Binding-site contacts:
Ligand atom O6 contacts residue TYR18 of chain 1.A at 2.5 Å (h-bond).
Ligand atom C2 contacts residue ASP72 of chain 1.A at 4.0 Å.
Ligand atom C1 contacts residue ILE60 of chain 1.A at 3.8 Å (hydrophobic).
Ligand atom C2 contacts residue TYR20 of chain 1.A at 4.1 Å (hydrophobic).
Ligand atom O6 contacts residue FMT1 of chain 1.R at 3.0 Å.
Ligand atom C5 contacts residue FMT1 of chain 1.V at 4.1 Å.
Ligand atom C4 contacts residue TRP30 of chain 1.A at 4.1 Å (hydrophobic).
Ligand atom C1 contacts residue TYR18 of chain 1.A at 4.0 Å (hydrophobic).
Ligand atom C2 contacts residue TRP30 of chain 1.A at 3.6 Å (hydrophobic).
Ligand atom C1 contacts residue TRP30 of chain 1.A at 3.6 Å (hydrophobic).
Ligand atom O3 contacts residue TYR20 of chain 1.A at 4.0 Å.
Ligand atom O5 contacts residue FMT1 of chain 1.V at 3.5 Å.
Ligand atom C6 contacts residue TYR18 of chain 1.A at 3.5 Å (hydrophobic).
Ligand atom O2 contacts residue ILE60 of chain 1.A at 3.9 Å.
Ligand atom C2 contacts residue GLN69 of chain 1.A at 3.6 Å.
Ligand atom C5 contacts residue FMT1 of chain 1.R at 3.6 Å.
Ligand atom C6 contacts residue GLU22 of chain 1.A at 3.9 Å.
Ligand atom C6 contacts residue TYR20 of chain 1.A at 3.7 Å (hydrophobic).
Ligand atom O6 contacts residue LYS25 of chain 1.A at 4.0 Å.
Ligand atom C4 contacts residue TYR20 of chain 1.A at 3.8 Å (hydrophobic).
Ligand atom O2 contacts residue FMT1 of chain 1.P at 4.1 Å.
Ligand atom C2 contacts residue ILE60 of chain 1.A at 3.8 Å (hydrophobic).
Ligand atom O3 contacts residue ILE60 of chain 1.A at 4.0 Å.
Ligand atom O5 contacts residue TYR18 of chain 1.A at 3.4 Å.
Ligand atom O6 contacts residue TRP30 of chain 1.A at 4.1 Å.
Ligand atom O6 contacts residue GLU22 of chain 1.A at 3.3 Å (salt-bridge).
Ligand atom O2 contacts residue TRP30 of chain 1.A at 3.8 Å.
Ligand atom O3 contacts residue TRP30 of chain 1.A at 3.9 Å.
Ligand atom O4 contacts residue FMT1 of chain 1.R at 4.1 Å.
Ligand atom O2 contacts residue GLN69 of chain 1.A at 2.8 Å (h-bond).
Ligand atom O6 contacts residue THR23 of chain 1.A at 3.0 Å (h-bond).
Ligand atom O3 contacts residue FMT1 of chain 1.P at 2.9 Å (h-bond).
Ligand atom O5 contacts residue TYR20 of chain 1.A at 3.7 Å.
Ligand atom O6 contacts residue FMT1 of chain 1.V at 3.1 Å.
Ligand atom O6 contacts residue TYR20 of chain 1.A at 4.0 Å.
Ligand atom C6 contacts residue FMT1 of chain 1.V at 3.5 Å.
Ligand atom C6 contacts residue THR23 of chain 1.A at 3.7 Å.
Ligand atom C6 contacts residue FMT1 of chain 1.R at 3.4 Å.
Ligand atom O5 contacts residue TRP30 of chain 1.A at 3.4 Å.
Ligand atom O3 contacts residue GLN69 of chain 1.A at 3.0 Å (h-bond).

Sequence of chain 1.A:
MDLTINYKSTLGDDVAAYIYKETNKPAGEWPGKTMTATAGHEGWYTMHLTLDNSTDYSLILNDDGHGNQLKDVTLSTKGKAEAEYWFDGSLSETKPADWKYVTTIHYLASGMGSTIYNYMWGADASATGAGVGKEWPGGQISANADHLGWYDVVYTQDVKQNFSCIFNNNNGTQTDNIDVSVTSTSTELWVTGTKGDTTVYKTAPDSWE

A protein and the small-molecule ligand that binds it are described below.
Small molecule (SMILES): OC[C@H]1O[C@H](O[C@H]2[C@H](O)[C@@H](O)[C@@H](O[C@H]3[C@H](O)[C@@H](O)[C@@H](O[C@H]4[C@H](O)[C@@H](O)[C@@H](O)O[C@@H]4CO)O[C@@H]3CO)O[C@@H]2CO)[C@H](O)[C@@H](O)[C@@H]1O